Sequence of chain 1.E:
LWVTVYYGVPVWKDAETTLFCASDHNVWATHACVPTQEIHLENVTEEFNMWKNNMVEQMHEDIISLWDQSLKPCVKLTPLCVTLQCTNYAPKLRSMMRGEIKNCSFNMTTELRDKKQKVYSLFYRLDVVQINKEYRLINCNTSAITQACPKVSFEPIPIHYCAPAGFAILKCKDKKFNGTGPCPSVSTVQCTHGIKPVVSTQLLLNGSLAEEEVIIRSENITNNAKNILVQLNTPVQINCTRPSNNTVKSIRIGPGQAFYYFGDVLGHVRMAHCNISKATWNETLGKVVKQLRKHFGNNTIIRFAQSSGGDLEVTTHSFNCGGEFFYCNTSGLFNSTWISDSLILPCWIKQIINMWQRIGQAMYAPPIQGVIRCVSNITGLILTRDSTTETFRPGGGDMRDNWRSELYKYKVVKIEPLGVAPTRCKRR

The small molecule below binds the protein below.
Small molecule (SMILES): CC(=O)N[C@@H]1[C@@H](O)[C@H](O)[C@@H](CO)O[C@H]1O

Binding-site contacts:
Ligand atom O7 contacts residue TYR104 of chain 1.E at 3.8 Å.
Ligand atom C8 contacts residue ASP290 of chain 1.E at 3.5 Å.
Ligand atom C5 contacts residue TYR135 of chain 1.E at 3.5 Å (hydrophobic).
Ligand atom C7 contacts residue ASN118 of chain 1.E at 4.0 Å.
Ligand atom C8 contacts residue LEU137 of chain 1.E at 4.0 Å (hydrophobic).
Ligand atom C2 contacts residue ASN118 of chain 1.E at 2.5 Å.
Ligand atom C8 contacts residue TYR104 of chain 1.E at 3.7 Å (hydrophobic).
Ligand atom O5 contacts residue ASN118 of chain 1.E at 2.3 Å (h-bond).
Ligand atom C5 contacts residue ASN118 of chain 1.E at 3.6 Å.
Ligand atom C1 contacts residue TYR135 of chain 1.E at 3.7 Å (hydrophobic).
Ligand atom O5 contacts residue TYR135 of chain 1.E at 3.7 Å.
Ligand atom C8 contacts residue GLY289 of chain 1.E at 3.3 Å.
Ligand atom C7 contacts residue TYR104 of chain 1.E at 4.0 Å (hydrophobic).
Ligand atom C6 contacts residue TYR135 of chain 1.E at 3.8 Å (hydrophobic).
Ligand atom C1 contacts residue ASN118 of chain 1.E at 1.4 Å.
Ligand atom C3 contacts residue ASN118 of chain 1.E at 3.8 Å.
Ligand atom O7 contacts residue ASP290 of chain 1.E at 4.4 Å.
Ligand atom C7 contacts residue ASP290 of chain 1.E at 4.5 Å.
Ligand atom N2 contacts residue ASN118 of chain 1.E at 3.0 Å (h-bond).
Ligand atom C4 contacts residue ASN118 of chain 1.E at 4.2 Å.
Ligand atom O7 contacts residue ASN118 of chain 1.E at 4.4 Å.